Sequence of chain 1.B:
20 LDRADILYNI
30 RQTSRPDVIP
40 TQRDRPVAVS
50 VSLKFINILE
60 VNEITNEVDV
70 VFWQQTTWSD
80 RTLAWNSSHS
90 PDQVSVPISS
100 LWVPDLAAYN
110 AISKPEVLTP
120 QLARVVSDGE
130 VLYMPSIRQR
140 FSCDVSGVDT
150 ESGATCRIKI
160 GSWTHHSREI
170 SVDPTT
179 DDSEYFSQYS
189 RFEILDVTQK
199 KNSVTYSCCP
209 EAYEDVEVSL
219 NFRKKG

This protein binds this small molecule.
Small molecule (SMILES): O=C1CC2(CCNCC2)Oc2ccc(Br)cc21

Sequence of chain 1.C:
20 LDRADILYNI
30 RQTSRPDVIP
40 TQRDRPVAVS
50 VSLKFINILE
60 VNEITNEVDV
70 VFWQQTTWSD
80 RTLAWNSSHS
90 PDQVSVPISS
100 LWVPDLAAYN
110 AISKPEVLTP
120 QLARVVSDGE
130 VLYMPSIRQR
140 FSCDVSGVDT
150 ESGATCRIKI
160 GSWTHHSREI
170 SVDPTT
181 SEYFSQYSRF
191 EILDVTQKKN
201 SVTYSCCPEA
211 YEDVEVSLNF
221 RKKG

Binding-site contacts:
Ligand atom C2 contacts residue MET133 of chain 1.C at 3.5 Å (hydrophobic).
Ligand atom C11 contacts residue TRP162 of chain 1.B at 3.5 Å (hydrophobic).
Ligand atom C9 contacts residue TYR211 of chain 1.B at 3.3 Å (hydrophobic).
Ligand atom C2 contacts residue CYS206 of chain 1.B at 3.3 Å (hydrophobic).
Ligand atom C7 contacts residue CYS207 of chain 1.B at 4.0 Å (hydrophobic).
Ligand atom C7 contacts residue CYS206 of chain 1.B at 4.4 Å (hydrophobic).
Ligand atom C11 contacts residue TYR108 of chain 1.B at 3.7 Å (hydrophobic).
Ligand atom C1 contacts residue CYS206 of chain 1.B at 3.2 Å (hydrophobic).
Ligand atom C5 contacts residue TRP72 of chain 1.C at 3.6 Å (hydrophobic).
Ligand atom O1 contacts residue CYS207 of chain 1.B at 3.5 Å (h-bond).
Ligand atom C2 contacts residue GLN74 of chain 1.C at 4.2 Å.
Ligand atom C contacts residue CYS206 of chain 1.B at 3.8 Å (hydrophobic).
Ligand atom C6 contacts residue CYS207 of chain 1.B at 3.6 Å (hydrophobic).
Ligand atom C4 contacts residue TRP72 of chain 1.C at 3.7 Å (hydrophobic).
Ligand atom C10 contacts residue TRP162 of chain 1.B at 3.9 Å (hydrophobic).
Ligand atom BR contacts residue LYS53 of chain 1.C at 3.6 Å.
Ligand atom C12 contacts residue TRP162 of chain 1.B at 3.8 Å (hydrophobic).
Ligand atom BR contacts residue TYR183 of chain 1.C at 4.0 Å.
Ligand atom C1 contacts residue CYS207 of chain 1.B at 4.1 Å (hydrophobic).
Ligand atom BR contacts residue GLN74 of chain 1.C at 4.0 Å.
Ligand atom C4 contacts residue CYS206 of chain 1.B at 4.3 Å (hydrophobic).
Ligand atom C10 contacts residue TYR108 of chain 1.B at 3.1 Å (hydrophobic).
Ligand atom C7 contacts residue TYR211 of chain 1.B at 4.2 Å (hydrophobic).
Ligand atom C1 contacts residue MET133 of chain 1.C at 3.6 Å (hydrophobic).
Ligand atom O1 contacts residue CYS206 of chain 1.B at 3.8 Å.
Ligand atom N contacts residue TYR108 of chain 1.B at 2.7 Å (h-bond).
Ligand atom C4 contacts residue TYR204 of chain 1.B at 4.3 Å (hydrophobic).
Ligand atom N contacts residue TRP162 of chain 1.B at 3.1 Å (h-bond).
Ligand atom BR contacts residue CYS206 of chain 1.B at 4.3 Å.
Ligand atom O contacts residue TYR204 of chain 1.B at 4.4 Å.
Ligand atom C6 contacts residue CYS206 of chain 1.B at 3.6 Å (hydrophobic).
Ligand atom O1 contacts residue MET133 of chain 1.C at 3.0 Å.
Ligand atom C3 contacts residue CYS206 of chain 1.B at 3.8 Å (hydrophobic).
Ligand atom N contacts residue SER161 of chain 1.B at 4.1 Å.
Ligand atom C9 contacts residue TRP162 of chain 1.B at 3.9 Å (hydrophobic).
Ligand atom C6 contacts residue MET133 of chain 1.C at 3.4 Å (hydrophobic).
Ligand atom C4 contacts residue TYR183 of chain 1.C at 3.8 Å (hydrophobic).
Ligand atom C10 contacts residue TYR211 of chain 1.B at 3.6 Å (hydrophobic).
Ligand atom C5 contacts residue TYR204 of chain 1.B at 3.9 Å (hydrophobic).
Ligand atom C5 contacts residue CYS206 of chain 1.B at 4.3 Å (hydrophobic).